A small-molecule ligand and the protein it binds are described below.
Small molecule (SMILES): CC(=O)N[C@@H]1[C@@H](O)[C@H](O)[C@@H](CO)O[C@H]1O

Sequence of chain 1.C:
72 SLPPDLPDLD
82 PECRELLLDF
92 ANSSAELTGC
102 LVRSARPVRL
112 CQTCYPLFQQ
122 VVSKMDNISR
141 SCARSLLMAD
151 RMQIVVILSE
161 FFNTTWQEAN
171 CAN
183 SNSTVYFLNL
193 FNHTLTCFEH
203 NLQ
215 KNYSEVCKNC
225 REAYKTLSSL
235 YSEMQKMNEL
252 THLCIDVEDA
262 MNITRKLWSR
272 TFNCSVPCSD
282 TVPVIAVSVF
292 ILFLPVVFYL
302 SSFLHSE

Binding-site contacts:
Ligand atom C3 contacts residue ASN216 of chain 1.C at 3.7 Å.
Ligand atom C2 contacts residue ASN216 of chain 1.C at 2.4 Å.
Ligand atom C5 contacts residue ASN216 of chain 1.C at 3.6 Å.
Ligand atom C4 contacts residue ASN216 of chain 1.C at 4.2 Å.
Ligand atom O5 contacts residue ASN216 of chain 1.C at 2.4 Å (h-bond).
Ligand atom C1 contacts residue SER218 of chain 1.C at 4.5 Å.
Ligand atom O7 contacts residue ASN216 of chain 1.C at 3.0 Å (h-bond).
Ligand atom C8 contacts residue ASN216 of chain 1.C at 4.2 Å.
Ligand atom C1 contacts residue ASN216 of chain 1.C at 1.4 Å.
Ligand atom N2 contacts residue ASN216 of chain 1.C at 2.8 Å (h-bond).
Ligand atom C7 contacts residue ASN216 of chain 1.C at 3.1 Å.